Sequence of chain 1.A:
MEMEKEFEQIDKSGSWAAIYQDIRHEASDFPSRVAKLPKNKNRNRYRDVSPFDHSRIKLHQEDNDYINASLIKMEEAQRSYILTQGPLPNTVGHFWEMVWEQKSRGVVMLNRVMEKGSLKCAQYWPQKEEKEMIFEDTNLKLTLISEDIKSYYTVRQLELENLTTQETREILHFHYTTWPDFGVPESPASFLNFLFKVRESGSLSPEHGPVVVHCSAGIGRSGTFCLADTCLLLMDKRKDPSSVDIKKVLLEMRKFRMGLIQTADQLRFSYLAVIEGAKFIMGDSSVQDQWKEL

Binding-site contacts:
Ligand atom C12 contacts residue GLU170 of chain 1.A at 3.3 Å.
Ligand atom C12 contacts residue ARG169 of chain 1.A at 4.3 Å.
Ligand atom O09 contacts residue LYS103 of chain 1.A at 4.1 Å.
Ligand atom N13 contacts residue GLU170 of chain 1.A at 2.7 Å (salt-bridge).
Ligand atom C01 contacts residue LYS103 of chain 1.A at 3.2 Å.
Ligand atom C01 contacts residue GLY209 of chain 1.A at 4.4 Å.
Ligand atom C02 contacts residue GLU207 of chain 1.A at 4.2 Å.
Ligand atom C02 contacts residue LYS103 of chain 1.A at 3.8 Å.
Ligand atom C01 contacts residue GLU207 of chain 1.A at 4.3 Å.
Ligand atom C11 contacts residue GLU170 of chain 1.A at 4.2 Å.
Ligand atom C12 contacts residue ARG105 of chain 1.A at 4.3 Å.
Ligand atom C10 contacts residue GLU170 of chain 1.A at 4.5 Å.
Ligand atom N13 contacts residue ARG169 of chain 1.A at 3.0 Å.
Ligand atom C11 contacts residue ARG105 of chain 1.A at 3.8 Å.
Ligand atom C06 contacts residue HIS208 of chain 1.A at 4.4 Å.
Ligand atom O14 contacts residue ARG169 of chain 1.A at 2.9 Å.
Ligand atom C08 contacts residue HIS208 of chain 1.A at 3.9 Å.
Ligand atom C01 contacts residue HIS208 of chain 1.A at 4.5 Å.
Ligand atom O09 contacts residue HIS208 of chain 1.A at 2.9 Å (h-bond).
Ligand atom C03 contacts residue GLU207 of chain 1.A at 4.4 Å.
Ligand atom C06 contacts residue LYS103 of chain 1.A at 3.5 Å.
Ligand atom O14 contacts residue GLU170 of chain 1.A at 3.9 Å.
Ligand atom C08 contacts residue ARG169 of chain 1.A at 4.5 Å.
Ligand atom O17 contacts residue GLU207 of chain 1.A at 4.4 Å.
Ligand atom C10 contacts residue ARG105 of chain 1.A at 4.3 Å.
Ligand atom O09 contacts residue ARG105 of chain 1.A at 4.1 Å.
Ligand atom C10 contacts residue ARG169 of chain 1.A at 4.1 Å.

A small-molecule ligand and the protein it binds are described below.
Small molecule (SMILES): O=C(O)c1cccc(NC(=O)c2ccno2)c1